A protein and the small-molecule ligand that binds it are described below.
Small molecule (SMILES): CC(=O)N[C@H]1[C@H](O[C@H]2[C@H](O)[C@@H](NC(C)=O)CO[C@@H]2CO[C@@H]2O[C@@H](C)[C@@H](O)[C@@H](O)[C@@H]2O)O[C@H](CO)[C@@H](O[C@@H]2O[C@H](CO[C@H]3O[C@H](CO)[C@@H](O)[C@H](O)[C@@H]3O)[C@@H](O)[C@H](O[C@H]3O[C@H](CO)[C@@H](O)[C@H](O)[C@@H]3O)[C@@H]2O)[C@@H]1O

Sequence of chain 1.A:
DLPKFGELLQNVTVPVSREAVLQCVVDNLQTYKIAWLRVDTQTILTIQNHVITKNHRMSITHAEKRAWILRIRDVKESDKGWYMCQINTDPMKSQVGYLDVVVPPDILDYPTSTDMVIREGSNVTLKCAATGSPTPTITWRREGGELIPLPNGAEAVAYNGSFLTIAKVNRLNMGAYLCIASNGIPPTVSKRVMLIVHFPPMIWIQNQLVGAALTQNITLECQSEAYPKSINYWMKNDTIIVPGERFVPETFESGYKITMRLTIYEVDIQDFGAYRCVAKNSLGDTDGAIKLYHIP

Binding-site contacts:
Ligand atom C2 contacts residue ASN11 of chain 1.A at 2.5 Å.
Ligand atom C5 contacts residue ASN11 of chain 1.A at 3.6 Å.
Ligand atom C6 contacts residue ASP100 of chain 1.A at 4.3 Å.
Ligand atom O7 contacts residue ASN11 of chain 1.A at 3.1 Å (h-bond).
Ligand atom C6 contacts residue ASN11 of chain 1.A at 4.2 Å.
Ligand atom C6 contacts residue THR13 of chain 1.A at 3.6 Å.
Ligand atom C1 contacts residue ASP100 of chain 1.A at 4.0 Å.
Ligand atom C5 contacts residue TRP82 of chain 1.A at 3.9 Å (hydrophobic).
Ligand atom N2 contacts residue ASN11 of chain 1.A at 3.0 Å (h-bond).
Ligand atom C1 contacts residue TYR98 of chain 1.A at 3.8 Å (hydrophobic).
Ligand atom C1 contacts residue ASN11 of chain 1.A at 1.4 Å.
Ligand atom O5 contacts residue ASN11 of chain 1.A at 2.3 Å (h-bond).
Ligand atom O5 contacts residue TYR98 of chain 1.A at 3.7 Å.
Ligand atom C7 contacts residue TRP82 of chain 1.A at 4.4 Å (hydrophobic).
Ligand atom C3 contacts residue TRP82 of chain 1.A at 4.1 Å (hydrophobic).
Ligand atom C8 contacts residue TYR98 of chain 1.A at 3.9 Å (hydrophobic).
Ligand atom O7 contacts residue TRP82 of chain 1.A at 4.2 Å.
Ligand atom O5 contacts residue ASP100 of chain 1.A at 3.6 Å (salt-bridge).
Ligand atom C7 contacts residue ASN11 of chain 1.A at 3.3 Å.
Ligand atom O5 contacts residue TYR98 of chain 1.A at 3.7 Å.
Ligand atom C6 contacts residue TYR98 of chain 1.A at 3.6 Å (hydrophobic).
Ligand atom C3 contacts residue ASP100 of chain 1.A at 4.4 Å.
Ligand atom C8 contacts residue ASN11 of chain 1.A at 4.2 Å.
Ligand atom O4 contacts residue TRP82 of chain 1.A at 3.9 Å.
Ligand atom C1 contacts residue TYR98 of chain 1.A at 3.9 Å (hydrophobic).
Ligand atom O4 contacts residue ASP100 of chain 1.A at 2.9 Å (salt-bridge).
Ligand atom C4 contacts residue ASN11 of chain 1.A at 4.2 Å.
Ligand atom C4 contacts residue ASP100 of chain 1.A at 4.0 Å.
Ligand atom C5 contacts residue TYR98 of chain 1.A at 3.7 Å (hydrophobic).
Ligand atom C2 contacts residue ASP100 of chain 1.A at 3.8 Å.
Ligand atom C3 contacts residue ASN11 of chain 1.A at 3.8 Å.
Ligand atom C5 contacts residue ASP100 of chain 1.A at 4.2 Å.
Ligand atom C4 contacts residue TRP82 of chain 1.A at 4.2 Å (hydrophobic).